Sequence of chain 37.C:
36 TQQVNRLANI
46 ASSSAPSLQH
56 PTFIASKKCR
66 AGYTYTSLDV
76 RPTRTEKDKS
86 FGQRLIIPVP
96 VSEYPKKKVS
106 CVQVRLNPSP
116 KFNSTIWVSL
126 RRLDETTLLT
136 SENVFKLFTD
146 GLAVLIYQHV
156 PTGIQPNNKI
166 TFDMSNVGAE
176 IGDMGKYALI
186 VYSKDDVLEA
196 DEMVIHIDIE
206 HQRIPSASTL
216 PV

This protein binds this small molecule.
Small molecule (SMILES): Nc1ncnc2c1ncn2[C@@H]1O[C@H](CO[P](=O)(O)O[C@H]2[C@@H](O)[C@H](n3cnc4c(N)ncnc43)O[C@@H]2CO[P](=O)(O)O[C@H]2[C@@H](O)[C@H](n3cnc4c(N)ncnc43)O[C@@H]2CO)[C@@H](O)[C@H]1O

Binding-site contacts:
Ligand atom O2' contacts residue ARG65 of chain 38.B at 4.3 Å.
Ligand atom O2' contacts residue GLY67 of chain 38.B at 3.3 Å (h-bond).
Ligand atom OP1 contacts residue ARG208 of chain 38.B at 4.1 Å.
Ligand atom O2' contacts residue ARG208 of chain 38.B at 4.1 Å.
Ligand atom OP1 contacts residue ARG208 of chain 37.C at 4.1 Å.
Ligand atom P contacts residue ARG208 of chain 37.C at 4.5 Å.
Ligand atom O2' contacts residue ALA66 of chain 38.B at 3.6 Å.
Ligand atom C1' contacts residue GLY67 of chain 38.B at 4.4 Å.
Ligand atom OP1 contacts residue SER211 of chain 38.B at 4.3 Å.
Ligand atom O5' contacts residue ARG208 of chain 37.C at 4.0 Å.
Ligand atom N3 contacts residue ARG65 of chain 38.B at 4.1 Å.
Ligand atom OP2 contacts residue ARG208 of chain 37.C at 4.4 Å.

Sequence of chain 38.B:
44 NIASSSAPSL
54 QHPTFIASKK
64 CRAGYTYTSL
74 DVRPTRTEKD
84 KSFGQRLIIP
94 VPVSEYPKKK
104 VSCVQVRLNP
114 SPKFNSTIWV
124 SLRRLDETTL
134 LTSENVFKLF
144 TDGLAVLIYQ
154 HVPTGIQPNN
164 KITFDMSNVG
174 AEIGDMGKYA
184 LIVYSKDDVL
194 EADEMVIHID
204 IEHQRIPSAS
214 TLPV